Binding-site contacts:
Ligand atom I contacts residue TRP376 of chain 1.A at 4.0 Å.
Ligand atom S contacts residue BGC1 of chain 1.D at 1.8 Å.
Ligand atom C2 contacts residue TYR381 of chain 1.A at 3.9 Å (hydrophobic).
Ligand atom C4 contacts residue ARG251 of chain 1.A at 3.6 Å.
Ligand atom I contacts residue TYR371 of chain 1.A at 4.2 Å.
Ligand atom C1 contacts residue ARG251 of chain 1.A at 3.6 Å.
Ligand atom C1 contacts residue TYR381 of chain 1.A at 4.2 Å (hydrophobic).
Ligand atom C5 contacts residue ASP259 of chain 1.A at 3.8 Å.
Ligand atom C5 contacts residue ARG251 of chain 1.A at 3.9 Å.
Ligand atom S contacts residue ASP259 of chain 1.A at 3.8 Å.
Ligand atom I contacts residue TYR381 of chain 1.A at 4.0 Å.
Ligand atom S contacts residue PRO258 of chain 1.A at 3.6 Å (h-bond).
Ligand atom C2 contacts residue ARG251 of chain 1.A at 3.6 Å.
Ligand atom C5 contacts residue TYR252 of chain 1.A at 4.1 Å (hydrophobic).
Ligand atom C3 contacts residue TYR381 of chain 1.A at 3.6 Å (hydrophobic).
Ligand atom I contacts residue ALA372 of chain 1.A at 4.2 Å.
Ligand atom C6 contacts residue ARG251 of chain 1.A at 3.8 Å.
Ligand atom I contacts residue BGC1 of chain 1.D at 4.2 Å.
Ligand atom C3 contacts residue ARG251 of chain 1.A at 3.6 Å.
Ligand atom C contacts residue BGC1 of chain 1.D at 2.8 Å.
Ligand atom C contacts residue ARG251 of chain 1.A at 4.2 Å.
Ligand atom C1 contacts residue BGC1 of chain 1.D at 4.0 Å.
Ligand atom C4 contacts residue TYR381 of chain 1.A at 4.3 Å (hydrophobic).
Ligand atom C contacts residue TRP376 of chain 1.A at 3.9 Å (hydrophobic).
Ligand atom C6 contacts residue ASP259 of chain 1.A at 3.8 Å.
Ligand atom S contacts residue ARG251 of chain 1.A at 3.5 Å (salt-bridge).

The small molecule below binds the protein below.
Small molecule (SMILES): SCc1ccccc1I

Sequence of chain 1.A:
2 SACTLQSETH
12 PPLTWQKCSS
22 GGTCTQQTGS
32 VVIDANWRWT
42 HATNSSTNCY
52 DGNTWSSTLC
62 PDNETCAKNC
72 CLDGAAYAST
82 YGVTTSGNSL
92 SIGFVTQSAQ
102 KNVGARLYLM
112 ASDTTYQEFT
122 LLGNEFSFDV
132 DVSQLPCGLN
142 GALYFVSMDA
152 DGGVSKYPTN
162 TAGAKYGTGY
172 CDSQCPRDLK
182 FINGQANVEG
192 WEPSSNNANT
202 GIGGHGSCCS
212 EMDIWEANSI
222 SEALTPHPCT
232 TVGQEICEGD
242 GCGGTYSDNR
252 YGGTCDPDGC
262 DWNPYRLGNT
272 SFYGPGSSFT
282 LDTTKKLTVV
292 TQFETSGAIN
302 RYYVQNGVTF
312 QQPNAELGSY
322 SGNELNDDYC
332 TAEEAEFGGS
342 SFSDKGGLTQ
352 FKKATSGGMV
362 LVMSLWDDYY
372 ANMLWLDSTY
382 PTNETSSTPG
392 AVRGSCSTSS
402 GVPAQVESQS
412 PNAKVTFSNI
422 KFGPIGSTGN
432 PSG